Sequence of chain 1.A:
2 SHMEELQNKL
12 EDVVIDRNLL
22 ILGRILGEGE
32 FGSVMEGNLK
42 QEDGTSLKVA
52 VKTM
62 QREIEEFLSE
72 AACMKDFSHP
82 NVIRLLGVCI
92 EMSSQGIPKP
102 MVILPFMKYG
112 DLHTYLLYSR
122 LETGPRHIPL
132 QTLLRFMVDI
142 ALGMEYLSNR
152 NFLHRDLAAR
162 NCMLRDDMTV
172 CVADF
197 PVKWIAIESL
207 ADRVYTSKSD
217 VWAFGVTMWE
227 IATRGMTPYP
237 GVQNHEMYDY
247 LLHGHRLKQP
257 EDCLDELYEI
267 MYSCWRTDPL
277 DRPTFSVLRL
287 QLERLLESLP

This small molecule binds to this protein.
Small molecule (SMILES): CNc1nc(OC2CCCC2)nc2c1ncn2Cc1c(F)cccc1F

Binding-site contacts:
Ligand atom N4 contacts residue PRO106 of chain 1.A at 3.8 Å.
Ligand atom C6 contacts residue LEU27 of chain 1.A at 3.7 Å (hydrophobic).
Ligand atom N contacts residue MET108 of chain 1.A at 2.7 Å (h-bond).
Ligand atom N3 contacts residue MET164 of chain 1.A at 3.9 Å.
Ligand atom C contacts residue LYS109 of chain 1.A at 4.0 Å.
Ligand atom C11 contacts residue ALA51 of chain 1.A at 3.5 Å (hydrophobic).
Ligand atom N contacts residue PHE107 of chain 1.A at 3.7 Å.
Ligand atom C10 contacts residue MET164 of chain 1.A at 3.8 Å (hydrophobic).
Ligand atom C16 contacts residue ASP175 of chain 1.A at 3.8 Å.
Ligand atom N4 contacts residue PHE107 of chain 1.A at 3.8 Å.
Ligand atom C12 contacts residue LEU105 of chain 1.A at 3.7 Å (hydrophobic).
Ligand atom C10 contacts residue PRO106 of chain 1.A at 3.1 Å (hydrophobic).
Ligand atom C13 contacts residue MET164 of chain 1.A at 3.8 Å (hydrophobic).
Ligand atom C6 contacts residue GLY28 of chain 1.A at 3.6 Å.
Ligand atom F1 contacts residue MET164 of chain 1.A at 3.3 Å.
Ligand atom C6 contacts residue VAL35 of chain 1.A at 3.5 Å (hydrophobic).
Ligand atom F1 contacts residue ILE84 of chain 1.A at 3.1 Å.
Ligand atom N1 contacts residue VAL35 of chain 1.A at 3.8 Å.
Ligand atom N4 contacts residue MET108 of chain 1.A at 3.0 Å (h-bond).
Ligand atom C14 contacts residue MET164 of chain 1.A at 3.7 Å (hydrophobic).
Ligand atom C14 contacts residue ALA174 of chain 1.A at 3.8 Å (hydrophobic).
Ligand atom C3 contacts residue ALA51 of chain 1.A at 4.0 Å (hydrophobic).
Ligand atom C contacts residue MET108 of chain 1.A at 3.3 Å (hydrophobic).
Ligand atom N4 contacts residue MET164 of chain 1.A at 3.6 Å.
Ligand atom C2 contacts residue MET108 of chain 1.A at 4.0 Å (hydrophobic).
Ligand atom C1 contacts residue MET108 of chain 1.A at 3.7 Å (hydrophobic).
Ligand atom C3 contacts residue MET164 of chain 1.A at 3.8 Å (hydrophobic).
Ligand atom C11 contacts residue LEU105 of chain 1.A at 3.7 Å (hydrophobic).
Ligand atom N3 contacts residue ALA51 of chain 1.A at 3.4 Å.
Ligand atom C5 contacts residue VAL35 of chain 1.A at 3.6 Å (hydrophobic).
Ligand atom N contacts residue GLY111 of chain 1.A at 3.9 Å.
Ligand atom C contacts residue GLY111 of chain 1.A at 3.8 Å.
Ligand atom C7 contacts residue GLY28 of chain 1.A at 3.8 Å.
Ligand atom C4 contacts residue LEU27 of chain 1.A at 4.0 Å (hydrophobic).
Ligand atom F contacts residue VAL35 of chain 1.A at 3.4 Å.
Ligand atom C10 contacts residue MET108 of chain 1.A at 3.7 Å (hydrophobic).
Ligand atom C contacts residue PHE107 of chain 1.A at 4.0 Å (hydrophobic).
Ligand atom C10 contacts residue ALA51 of chain 1.A at 3.7 Å (hydrophobic).
Ligand atom C15 contacts residue ASP175 of chain 1.A at 3.4 Å.
Ligand atom C2 contacts residue MET164 of chain 1.A at 3.5 Å (hydrophobic).